The small molecule below binds the protein below.
Small molecule (SMILES): CC(=O)N[C@@H]1[C@@H](O)[C@H](O)[C@@H](CO)O[C@H]1O

Sequence of chain 1.C:
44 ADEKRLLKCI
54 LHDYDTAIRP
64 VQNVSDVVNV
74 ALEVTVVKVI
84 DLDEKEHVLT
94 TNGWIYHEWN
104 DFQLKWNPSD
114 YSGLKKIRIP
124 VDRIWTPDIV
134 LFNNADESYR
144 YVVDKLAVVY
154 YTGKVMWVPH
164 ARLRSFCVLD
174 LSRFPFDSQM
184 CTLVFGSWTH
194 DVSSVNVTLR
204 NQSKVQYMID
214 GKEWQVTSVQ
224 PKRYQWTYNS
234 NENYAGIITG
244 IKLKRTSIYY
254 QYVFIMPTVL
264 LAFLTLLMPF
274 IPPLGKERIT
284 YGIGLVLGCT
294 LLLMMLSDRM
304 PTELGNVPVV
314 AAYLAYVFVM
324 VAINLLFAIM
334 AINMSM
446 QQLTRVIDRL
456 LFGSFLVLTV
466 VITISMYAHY

Binding-site contacts:
Ligand atom C7 contacts residue ASN199 of chain 1.C at 4.1 Å.
Ligand atom C4 contacts residue ASN199 of chain 1.C at 4.2 Å.
Ligand atom C2 contacts residue ARG226 of chain 1.C at 3.4 Å.
Ligand atom C2 contacts residue ASN199 of chain 1.C at 2.5 Å.
Ligand atom O3 contacts residue THR201 of chain 1.C at 4.4 Å.
Ligand atom C5 contacts residue ASN199 of chain 1.C at 3.6 Å.
Ligand atom O3 contacts residue ARG226 of chain 1.C at 2.9 Å (salt-bridge).
Ligand atom C6 contacts residue ARG226 of chain 1.C at 4.1 Å.
Ligand atom N2 contacts residue ASN199 of chain 1.C at 3.1 Å (h-bond).
Ligand atom O5 contacts residue ASN199 of chain 1.C at 2.4 Å (h-bond).
Ligand atom C1 contacts residue ASN199 of chain 1.C at 1.5 Å.
Ligand atom C8 contacts residue ASN199 of chain 1.C at 4.3 Å.
Ligand atom C3 contacts residue ASN199 of chain 1.C at 3.8 Å.
Ligand atom C3 contacts residue ARG226 of chain 1.C at 3.6 Å.
Ligand atom C1 contacts residue ARG226 of chain 1.C at 3.8 Å.
Ligand atom C4 contacts residue ARG226 of chain 1.C at 3.8 Å.
Ligand atom O5 contacts residue ARG226 of chain 1.C at 3.1 Å (salt-bridge).
Ligand atom C5 contacts residue ARG226 of chain 1.C at 3.9 Å.